Binding-site contacts:
Ligand atom C4 contacts residue 0UA1 of chain 2.C at 0.1 Å.
Ligand atom O23 contacts residue LYS15 of chain 2.A at 1.8 Å (salt-bridge).
Ligand atom O1 contacts residue SER117 of chain 2.A at 2.9 Å (h-bond).
Ligand atom C20 contacts residue LYS15 of chain 2.A at 3.5 Å.
Ligand atom C15 contacts residue 0UA1 of chain 2.C at 1.4 Å.
Ligand atom C19 contacts residue LYS15 of chain 2.A at 3.2 Å.
Ligand atom O1 contacts residue SER117 of chain 1.A at 2.8 Å (h-bond).
Ligand atom C2 contacts residue 0UA1 of chain 2.C at 0.1 Å.
Ligand atom O11 contacts residue 0UA1 of chain 2.C at 0.3 Å (h-bond).
Ligand atom C20 contacts residue LYS15 of chain 1.A at 2.8 Å.
Ligand atom O1 contacts residue 0UA1 of chain 2.C at 0.1 Å (h-bond).
Ligand atom C7 contacts residue 0UA1 of chain 2.C at 0.1 Å.
Ligand atom CL9 contacts residue SER117 of chain 2.A at 2.9 Å.
Ligand atom N14 contacts residue ALA108 of chain 2.A at 3.5 Å.
Ligand atom C20 contacts residue 0UA1 of chain 2.C at 2.0 Å.
Ligand atom CL9 contacts residue 0UA1 of chain 2.C at 0.1 Å.
Ligand atom C19 contacts residue LYS15 of chain 1.A at 2.7 Å.
Ligand atom C6 contacts residue 0UA1 of chain 2.C at 0.1 Å.
Ligand atom S21 contacts residue LYS15 of chain 2.A at 3.0 Å (salt-bridge).
Ligand atom C12 contacts residue 0UA1 of chain 2.C at 0.4 Å.
Ligand atom N13 contacts residue 0UA1 of chain 2.C at 0.4 Å.
Ligand atom S21 contacts residue 0UA1 of chain 2.C at 1.9 Å (h-bond).
Ligand atom O22 contacts residue MET13 of chain 1.A at 3.4 Å.
Ligand atom C10 contacts residue 0UA1 of chain 2.C at 0.3 Å.
Ligand atom C16 contacts residue 0UA1 of chain 2.C at 2.3 Å.
Ligand atom CL8 contacts residue SER117 of chain 1.A at 3.0 Å.
Ligand atom O23 contacts residue 0UA1 of chain 2.C at 1.5 Å (h-bond).
Ligand atom C19 contacts residue 0UA1 of chain 2.C at 3.0 Å.
Ligand atom O23 contacts residue LYS15 of chain 1.A at 2.5 Å (salt-bridge).
Ligand atom CL8 contacts residue 0UA1 of chain 2.C at 0.1 Å.
Ligand atom C5 contacts residue 0UA1 of chain 2.C at 0.1 Å.
Ligand atom N14 contacts residue 0UA1 of chain 2.C at 0.3 Å (h-bond).
Ligand atom O22 contacts residue GLU54 of chain 1.A at 3.0 Å (salt-bridge).
Ligand atom CL9 contacts residue THR118 of chain 2.A at 3.5 Å.
Ligand atom O22 contacts residue LYS15 of chain 1.A at 2.5 Å (salt-bridge).
Ligand atom S21 contacts residue LYS15 of chain 1.A at 1.6 Å (salt-bridge).
Ligand atom CL8 contacts residue THR118 of chain 1.A at 3.5 Å.
Ligand atom O11 contacts residue LEU17 of chain 2.A at 3.5 Å.
Ligand atom O22 contacts residue 0UA1 of chain 2.C at 3.0 Å (h-bond).
Ligand atom C3 contacts residue 0UA1 of chain 2.C at 0.1 Å.

Sequence of chain 2.A:
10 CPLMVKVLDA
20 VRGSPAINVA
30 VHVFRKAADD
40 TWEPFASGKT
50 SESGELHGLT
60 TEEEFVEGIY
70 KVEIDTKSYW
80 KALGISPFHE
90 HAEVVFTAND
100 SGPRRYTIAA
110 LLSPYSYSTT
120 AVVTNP

A protein and the small-molecule ligand that binds it are described below.
Small molecule (SMILES): O=S(=O)(F)c1cccc(-c2nnc(-c3cc(Cl)c(O)c(Cl)c3)o2)c1

Sequence of chain 1.A:
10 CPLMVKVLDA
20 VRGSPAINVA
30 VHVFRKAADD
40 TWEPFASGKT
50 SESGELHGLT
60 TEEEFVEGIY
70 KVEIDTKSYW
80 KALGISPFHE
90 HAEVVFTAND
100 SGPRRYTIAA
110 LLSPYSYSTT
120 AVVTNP